Sequence of chain 1.A:
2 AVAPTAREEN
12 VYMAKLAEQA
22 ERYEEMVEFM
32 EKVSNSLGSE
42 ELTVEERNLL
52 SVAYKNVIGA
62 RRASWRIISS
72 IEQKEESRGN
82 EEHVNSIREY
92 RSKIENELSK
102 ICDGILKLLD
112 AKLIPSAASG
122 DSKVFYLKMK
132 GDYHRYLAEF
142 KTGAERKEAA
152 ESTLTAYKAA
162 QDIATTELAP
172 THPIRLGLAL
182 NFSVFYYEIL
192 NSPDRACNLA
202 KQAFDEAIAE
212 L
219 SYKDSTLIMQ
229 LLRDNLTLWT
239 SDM

Binding-site contacts:
Ligand atom C18 contacts residue LEU225 of chain 1.A at 3.8 Å (hydrophobic).
Ligand atom C10 contacts residue HIS26 of chain 1.C at 3.4 Å.
Ligand atom O16 contacts residue ASP222 of chain 1.A at 2.8 Å (salt-bridge).
Ligand atom C25 contacts residue ILE226 of chain 1.A at 3.8 Å (hydrophobic).
Ligand atom C7 contacts residue ASN49 of chain 1.A at 3.8 Å.
Ligand atom C7 contacts residue VAL53 of chain 1.A at 4.0 Å (hydrophobic).
Ligand atom C18 contacts residue ILE52 of chain 1.C at 3.9 Å (hydrophobic).
Ligand atom O37 contacts residue HIS26 of chain 1.C at 3.3 Å (h-bond).
Ligand atom C46 contacts residue LEU50 of chain 1.A at 4.0 Å (hydrophobic).
Ligand atom C36 contacts residue ASP222 of chain 1.A at 3.9 Å.
Ligand atom C25 contacts residue PRO174 of chain 1.A at 3.7 Å (hydrophobic).
Ligand atom C18 contacts residue ASP222 of chain 1.A at 3.8 Å.
Ligand atom C10 contacts residue ILE52 of chain 1.C at 4.1 Å (hydrophobic).
Ligand atom O13 contacts residue LYS56 of chain 1.A at 3.5 Å (salt-bridge).
Ligand atom C36 contacts residue LYS221 of chain 1.A at 3.3 Å.
Ligand atom C18 contacts residue ILE226 of chain 1.A at 4.0 Å (hydrophobic).
Ligand atom C14 contacts residue ASN49 of chain 1.A at 3.5 Å.
Ligand atom C38 contacts residue PHE126 of chain 1.A at 3.3 Å (hydrophobic).
Ligand atom O24 contacts residue ASP222 of chain 1.A at 3.5 Å.
Ligand atom C27 contacts residue PHE126 of chain 1.A at 3.6 Å (hydrophobic).
Ligand atom O43 contacts residue LYS221 of chain 1.A at 3.9 Å.
Ligand atom O13 contacts residue VAL53 of chain 1.A at 3.8 Å.
Ligand atom C7 contacts residue SER52 of chain 1.A at 4.1 Å.
Ligand atom C36 contacts residue GLN22 of chain 1.C at 3.9 Å.
Ligand atom O8 contacts residue ASP222 of chain 1.A at 3.6 Å (salt-bridge).
Ligand atom C20 contacts residue LYS129 of chain 1.A at 4.0 Å.
Ligand atom C38 contacts residue MET130 of chain 1.A at 3.5 Å (hydrophobic).
Ligand atom C23 contacts residue PHE126 of chain 1.A at 3.9 Å (hydrophobic).
Ligand atom C11 contacts residue ASP222 of chain 1.A at 3.8 Å.
Ligand atom C21 contacts residue ASP222 of chain 1.A at 4.0 Å.
Ligand atom C9 contacts residue ASP222 of chain 1.A at 3.6 Å.
Ligand atom C47 contacts residue VAL53 of chain 1.A at 3.4 Å (hydrophobic).
Ligand atom O32 contacts residue LYS129 of chain 1.A at 3.1 Å (salt-bridge).
Ligand atom O29 contacts residue ASP222 of chain 1.A at 2.8 Å (salt-bridge).
Ligand atom O16 contacts residue PRO174 of chain 1.A at 3.7 Å.
Ligand atom C38 contacts residue LYS129 of chain 1.A at 4.1 Å.
Ligand atom C17 contacts residue HIS26 of chain 1.C at 3.8 Å.
Ligand atom O22 contacts residue ASN49 of chain 1.A at 3.6 Å (h-bond).
Ligand atom C23 contacts residue ASN49 of chain 1.A at 3.7 Å.
Ligand atom C26 contacts residue LYS129 of chain 1.A at 3.5 Å.

A protein and the small-molecule ligand that binds it are described below.
Small molecule (SMILES): C=CC(C)(C)OC[C@H]1O[C@H](O[C@@H]2C3=C([C@H](C)COC(C)=O)C[C@H](O)[C@]3(C)/C=C3/[C@@H](COC)CC[C@H]3[C@@H](C)[C@H]2O)[C@H](O)[C@@H](OC(C)=O)[C@@H]1O

Sequence of chain 1.C:
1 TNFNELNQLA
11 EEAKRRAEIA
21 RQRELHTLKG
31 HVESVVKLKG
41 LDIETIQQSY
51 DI